Sequence of chain 1.A:
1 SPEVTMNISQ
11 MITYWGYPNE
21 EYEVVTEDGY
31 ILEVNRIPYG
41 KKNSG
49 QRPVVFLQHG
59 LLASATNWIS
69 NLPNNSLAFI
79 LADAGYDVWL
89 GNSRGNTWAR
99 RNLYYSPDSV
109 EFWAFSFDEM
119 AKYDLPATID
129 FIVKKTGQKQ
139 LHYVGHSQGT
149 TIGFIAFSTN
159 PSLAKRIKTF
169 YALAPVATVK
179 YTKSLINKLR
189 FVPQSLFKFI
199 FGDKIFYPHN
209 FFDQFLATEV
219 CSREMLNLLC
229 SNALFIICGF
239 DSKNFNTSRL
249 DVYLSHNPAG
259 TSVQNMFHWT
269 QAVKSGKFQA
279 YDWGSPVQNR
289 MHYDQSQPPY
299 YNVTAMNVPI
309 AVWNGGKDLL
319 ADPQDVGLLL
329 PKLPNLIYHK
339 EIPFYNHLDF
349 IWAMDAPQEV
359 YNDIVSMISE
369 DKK

Binding-site contacts:
Ligand atom O6 contacts residue NAG1 of chain 1.C at 3.9 Å.
Ligand atom C5 contacts residue LEU70 of chain 1.A at 4.0 Å (hydrophobic).
Ligand atom C6 contacts residue NAG1 of chain 1.C at 4.3 Å.
Ligand atom O5 contacts residue ASN72 of chain 1.A at 2.4 Å (h-bond).
Ligand atom C7 contacts residue ASN72 of chain 1.A at 3.1 Å.
Ligand atom C5 contacts residue ASN72 of chain 1.A at 3.7 Å.
Ligand atom C1 contacts residue LEU70 of chain 1.A at 4.2 Å (hydrophobic).
Ligand atom C8 contacts residue PRO355 of chain 1.A at 4.0 Å (hydrophobic).
Ligand atom C2 contacts residue ASN72 of chain 1.A at 2.5 Å.
Ligand atom O5 contacts residue LEU70 of chain 1.A at 4.0 Å.
Ligand atom C8 contacts residue ASN72 of chain 1.A at 3.8 Å.
Ligand atom C8 contacts residue GLN356 of chain 1.A at 3.7 Å.
Ligand atom O6 contacts residue NAG2 of chain 1.C at 3.9 Å.
Ligand atom O7 contacts residue ASN72 of chain 1.A at 2.9 Å (h-bond).
Ligand atom C3 contacts residue ASN72 of chain 1.A at 3.8 Å.
Ligand atom N2 contacts residue ASN72 of chain 1.A at 2.9 Å (h-bond).
Ligand atom C3 contacts residue NAG1 of chain 1.C at 4.5 Å.
Ligand atom C1 contacts residue ASN72 of chain 1.A at 1.5 Å.
Ligand atom O6 contacts residue LEU70 of chain 1.A at 3.9 Å.
Ligand atom O4 contacts residue NAG1 of chain 1.C at 3.9 Å.
Ligand atom C4 contacts residue ASN72 of chain 1.A at 4.2 Å.

This protein binds this small molecule.
Small molecule (SMILES): CC(=O)N[C@@H]1[C@@H](O)[C@H](O)[C@@H](CO)O[C@H]1O